Binding-site contacts:
Ligand atom P contacts residue ARG174 of chain 1.A at 3.9 Å.
Ligand atom OP1 contacts residue ARG174 of chain 1.A at 3.2 Å (salt-bridge).
Ligand atom C5' contacts residue HIS193 of chain 1.A at 4.2 Å.
Ligand atom P contacts residue ASN197 of chain 1.A at 4.1 Å.
Ligand atom N2 contacts residue ALA176 of chain 1.A at 3.7 Å.
Ligand atom C2' contacts residue ARG174 of chain 1.A at 3.2 Å.
Ligand atom C3' contacts residue ASP173 of chain 1.A at 3.8 Å.
Ligand atom O4' contacts residue ARG174 of chain 1.A at 3.8 Å.
Ligand atom C4' contacts residue ASP173 of chain 1.A at 3.7 Å.
Ligand atom O5' contacts residue ARG174 of chain 1.A at 4.1 Å.
Ligand atom OP1 contacts residue ASP173 of chain 1.A at 3.5 Å.
Ligand atom O3' contacts residue ASP173 of chain 1.A at 2.8 Å (salt-bridge).
Ligand atom O3' contacts residue ASN197 of chain 1.A at 4.0 Å.
Ligand atom O3' contacts residue ARG174 of chain 1.A at 3.4 Å (salt-bridge).
Ligand atom C3' contacts residue ARG174 of chain 1.A at 3.8 Å.
Ligand atom OP1 contacts residue HIS193 of chain 1.A at 4.5 Å.
Ligand atom OP2 contacts residue HIS193 of chain 1.A at 4.1 Å.
Ligand atom OP1 contacts residue ARG174 of chain 1.A at 2.5 Å (salt-bridge).
Ligand atom C1' contacts residue ARG174 of chain 1.A at 3.6 Å.
Ligand atom C5' contacts residue ASP173 of chain 1.A at 3.8 Å.
Ligand atom O4' contacts residue GLY175 of chain 1.A at 4.3 Å.
Ligand atom OP2 contacts residue ARG174 of chain 1.A at 4.3 Å.
Ligand atom OP2 contacts residue ASN197 of chain 1.A at 3.1 Å (h-bond).
Ligand atom P contacts residue ARG174 of chain 1.A at 4.2 Å.
Ligand atom C4' contacts residue ARG174 of chain 1.A at 4.2 Å.
Ligand atom O3' contacts residue ASP105 of chain 1.A at 3.6 Å (salt-bridge).
Ligand atom OP1 contacts residue GLY175 of chain 1.A at 4.1 Å.

Sequence of chain 1.A:
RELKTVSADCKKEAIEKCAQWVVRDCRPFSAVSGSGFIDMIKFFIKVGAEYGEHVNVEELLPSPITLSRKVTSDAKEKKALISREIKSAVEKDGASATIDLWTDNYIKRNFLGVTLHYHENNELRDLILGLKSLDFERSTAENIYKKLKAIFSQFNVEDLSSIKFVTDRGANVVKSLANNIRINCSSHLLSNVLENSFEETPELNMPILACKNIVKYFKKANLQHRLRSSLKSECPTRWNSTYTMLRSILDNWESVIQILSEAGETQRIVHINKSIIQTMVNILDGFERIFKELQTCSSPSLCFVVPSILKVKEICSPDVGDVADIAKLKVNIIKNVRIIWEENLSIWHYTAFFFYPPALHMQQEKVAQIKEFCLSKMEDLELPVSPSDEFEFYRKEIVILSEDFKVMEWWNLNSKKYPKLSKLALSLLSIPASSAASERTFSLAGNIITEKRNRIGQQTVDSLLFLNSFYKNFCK

This small molecule binds to this protein.
Small molecule (SMILES): Cc1cn([C@H]2C[C@H](O[P](=O)(O)OC[C@H]3O[C@@H](n4cnc5c(=O)nc(N)[nH]c54)C[C@@H]3O[P](=O)(O)OC[C@H]3O[C@@H](n4cnc5c(N)ncnc54)C[C@@H]3O[P](=O)(O)OC[C@H]3O[C@@H](n4ccc(N)nc4=O)C[C@@H]3O)[C@@H](CO[P](=O)(O)O[C@H]3C[C@H](n4cnc5c(=O)nc(N)[nH]c54)O[C@@H]3CO[P](=O)(O)O[C@H]3C[C@H](n4ccc(N)nc4=O)O[C@@H]3CO[P](=O)(O)O[C@H]3C[C@H](n4cnc5c(=O)nc(N)[nH]c54)O[C@@H]3CO)O2)c(=O)[nH]c1=O